Sequence of chain 1.B:
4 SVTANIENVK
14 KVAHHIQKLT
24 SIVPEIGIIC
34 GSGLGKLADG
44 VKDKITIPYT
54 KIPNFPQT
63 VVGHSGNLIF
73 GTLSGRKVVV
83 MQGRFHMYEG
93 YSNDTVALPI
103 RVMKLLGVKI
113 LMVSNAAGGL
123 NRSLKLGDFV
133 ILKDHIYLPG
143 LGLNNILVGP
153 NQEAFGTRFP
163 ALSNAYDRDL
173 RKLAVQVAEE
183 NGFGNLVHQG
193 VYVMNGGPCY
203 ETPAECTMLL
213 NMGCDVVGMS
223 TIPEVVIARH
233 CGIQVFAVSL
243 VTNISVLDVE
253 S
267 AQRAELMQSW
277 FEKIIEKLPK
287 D

Binding-site contacts:
Ligand atom O3 contacts residue PHE161 of chain 1.B at 3.4 Å.
Ligand atom O1P contacts residue GLY34 of chain 1.A at 3.8 Å.
Ligand atom O3P contacts residue SER222 of chain 1.A at 2.7 Å (h-bond).
Ligand atom O1 contacts residue SER35 of chain 1.A at 2.7 Å (h-bond).
Ligand atom C1 contacts residue SER35 of chain 1.A at 3.4 Å.
Ligand atom C1 contacts residue ALA118 of chain 1.A at 3.6 Å (hydrophobic).
Ligand atom O3P contacts residue ALA118 of chain 1.A at 3.9 Å.
Ligand atom O5 contacts residue VAL262 of chain 1.A at 3.6 Å.
Ligand atom O2P contacts residue ARG86 of chain 1.A at 3.7 Å.
Ligand atom P contacts residue ARG86 of chain 1.A at 3.5 Å.
Ligand atom O1P contacts residue HIS88 of chain 1.A at 2.8 Å (h-bond).
Ligand atom O2 contacts residue SER222 of chain 1.A at 3.7 Å.
Ligand atom P contacts residue SER222 of chain 1.A at 3.8 Å.
Ligand atom O2P contacts residue SER35 of chain 1.A at 2.8 Å (h-bond).
Ligand atom P contacts residue HIS88 of chain 1.A at 3.6 Å.
Ligand atom O3 contacts residue HIS88 of chain 1.A at 3.4 Å (h-bond).
Ligand atom O3P contacts residue ASN117 of chain 1.A at 3.2 Å.
Ligand atom O1P contacts residue SER35 of chain 1.A at 3.6 Å.
Ligand atom C5 contacts residue TYR202 of chain 1.A at 3.5 Å (hydrophobic).
Ligand atom O2 contacts residue MET221 of chain 1.A at 3.5 Å.
Ligand atom O2 contacts residue HIS88 of chain 1.A at 3.2 Å.
Ligand atom O3 contacts residue TYR90 of chain 1.A at 2.5 Å (h-bond).
Ligand atom C3 contacts residue PHE161 of chain 1.B at 3.5 Å (hydrophobic).
Ligand atom C3 contacts residue TYR90 of chain 1.A at 3.5 Å (hydrophobic).
Ligand atom O2P contacts residue GLY34 of chain 1.A at 3.3 Å.
Ligand atom P contacts residue SER35 of chain 1.A at 3.6 Å.
Ligand atom O3P contacts residue ARG86 of chain 1.A at 3.6 Å.
Ligand atom P contacts residue ALA118 of chain 1.A at 3.8 Å.
Ligand atom C4 contacts residue PHE161 of chain 1.B at 3.7 Å (hydrophobic).
Ligand atom P contacts residue ASN117 of chain 1.A at 3.9 Å.
Ligand atom O4 contacts residue SER35 of chain 1.A at 2.9 Å (h-bond).
Ligand atom O1 contacts residue HIS88 of chain 1.A at 3.6 Å.
Ligand atom O2 contacts residue TYR90 of chain 1.A at 3.9 Å.
Ligand atom O2P contacts residue ALA118 of chain 1.A at 2.8 Å (h-bond).
Ligand atom O2P contacts residue ASN117 of chain 1.A at 3.1 Å.
Ligand atom O1P contacts residue ARG86 of chain 1.A at 2.8 Å (salt-bridge).
Ligand atom O3 contacts residue SER35 of chain 1.A at 3.8 Å.
Ligand atom C4 contacts residue SER35 of chain 1.A at 3.6 Å.
Ligand atom O5 contacts residue HIS259 of chain 1.A at 3.4 Å (h-bond).
Ligand atom O5 contacts residue TYR202 of chain 1.A at 2.5 Å (h-bond).

Sequence of chain 1.A:
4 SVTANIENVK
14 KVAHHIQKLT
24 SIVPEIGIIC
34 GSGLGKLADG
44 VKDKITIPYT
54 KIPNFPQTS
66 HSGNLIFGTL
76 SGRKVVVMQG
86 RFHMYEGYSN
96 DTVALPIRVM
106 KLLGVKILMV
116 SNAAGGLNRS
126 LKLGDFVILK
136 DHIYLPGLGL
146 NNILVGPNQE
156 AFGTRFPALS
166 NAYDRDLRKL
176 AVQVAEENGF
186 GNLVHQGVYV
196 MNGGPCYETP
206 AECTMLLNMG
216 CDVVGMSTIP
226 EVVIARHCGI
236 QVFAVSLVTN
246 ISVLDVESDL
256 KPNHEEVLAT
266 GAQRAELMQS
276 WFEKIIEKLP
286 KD

A protein and the small-molecule ligand that binds it are described below.
Small molecule (SMILES): O=P(O)(O)O[C@H]1O[C@H](CO)[C@@H](O)[C@H]1O